Binding-site contacts:
Ligand atom C4 contacts residue GLN131 of chain 2.A at 3.5 Å.
Ligand atom C4 contacts residue LEU159 of chain 2.A at 3.8 Å (hydrophobic).
Ligand atom O2 contacts residue LEU73 of chain 2.A at 3.9 Å.
Ligand atom C2 contacts residue NI1 of chain 2.B at 2.9 Å.
Ligand atom C1 contacts residue HIS134 of chain 2.A at 3.8 Å.
Ligand atom O5 contacts residue HIS211 of chain 2.A at 3.1 Å (h-bond).
Ligand atom C2 contacts residue HIS211 of chain 2.A at 4.2 Å.
Ligand atom O4 contacts residue ARG223 of chain 2.A at 3.0 Å (salt-bridge).
Ligand atom C2 contacts residue HIS134 of chain 2.A at 4.0 Å.
Ligand atom O4 contacts residue GLY213 of chain 2.A at 3.5 Å.
Ligand atom C3 contacts residue GLN131 of chain 2.A at 3.2 Å.
Ligand atom C4 contacts residue THR172 of chain 2.A at 4.2 Å.
Ligand atom O4 contacts residue LEU225 of chain 2.A at 3.9 Å.
Ligand atom O2 contacts residue 58K1 of chain 2.D at 3.5 Å.
Ligand atom O3 contacts residue THR172 of chain 2.A at 2.7 Å (h-bond).
Ligand atom O1 contacts residue ASP136 of chain 2.A at 3.3 Å (salt-bridge).
Ligand atom C5 contacts residue ARG223 of chain 2.A at 3.6 Å.
Ligand atom O3 contacts residue ARG223 of chain 2.A at 2.8 Å (salt-bridge).
Ligand atom O1 contacts residue HIS211 of chain 2.A at 4.2 Å.
Ligand atom O2 contacts residue MET122 of chain 2.A at 3.7 Å.
Ligand atom O5 contacts residue GLN131 of chain 2.A at 3.3 Å (h-bond).
Ligand atom C2 contacts residue GLN131 of chain 2.A at 3.1 Å.
Ligand atom O5 contacts residue HIS134 of chain 2.A at 3.3 Å (h-bond).
Ligand atom C5 contacts residue LEU225 of chain 2.A at 3.8 Å (hydrophobic).
Ligand atom C5 contacts residue GLY213 of chain 2.A at 3.4 Å.
Ligand atom O3 contacts residue LEU225 of chain 2.A at 3.6 Å.
Ligand atom O1 contacts residue NI1 of chain 2.B at 2.1 Å (h-bond).
Ligand atom C1 contacts residue 58K1 of chain 2.D at 3.9 Å.
Ligand atom O3 contacts residue LEU159 of chain 2.A at 4.2 Å.
Ligand atom O3 contacts residue GLY213 of chain 2.A at 3.8 Å.
Ligand atom C3 contacts residue MET122 of chain 2.A at 4.1 Å (hydrophobic).
Ligand atom O2 contacts residue GLN131 of chain 2.A at 3.0 Å (h-bond).
Ligand atom O1 contacts residue 58K1 of chain 2.D at 3.4 Å.
Ligand atom C1 contacts residue GLN131 of chain 2.A at 3.6 Å.
Ligand atom O5 contacts residue NI1 of chain 2.B at 2.1 Å (h-bond).
Ligand atom O1 contacts residue HIS134 of chain 2.A at 3.2 Å (h-bond).
Ligand atom C1 contacts residue NI1 of chain 2.B at 2.9 Å.
Ligand atom C4 contacts residue GLY213 of chain 2.A at 3.5 Å.
Ligand atom C5 contacts residue THR172 of chain 2.A at 3.8 Å.
Ligand atom O2 contacts residue NI1 of chain 2.B at 4.1 Å.

A small-molecule ligand and the protein it binds are described below.
Small molecule (SMILES): O=C(O)CCC(=O)C(=O)O

Sequence of chain 2.A:
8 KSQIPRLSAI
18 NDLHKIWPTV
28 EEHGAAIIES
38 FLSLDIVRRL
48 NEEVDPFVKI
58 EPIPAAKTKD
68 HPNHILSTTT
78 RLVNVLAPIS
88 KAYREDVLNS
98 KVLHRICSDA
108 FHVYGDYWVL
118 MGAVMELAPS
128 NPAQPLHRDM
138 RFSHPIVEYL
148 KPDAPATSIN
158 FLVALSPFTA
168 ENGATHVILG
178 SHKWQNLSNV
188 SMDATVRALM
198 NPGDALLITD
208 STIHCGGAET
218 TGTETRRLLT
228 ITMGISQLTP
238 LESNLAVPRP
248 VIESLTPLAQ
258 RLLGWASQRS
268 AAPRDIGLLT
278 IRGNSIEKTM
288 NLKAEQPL